A small-molecule ligand and the protein it binds are described below.
Small molecule (SMILES): CCC[C@H](NC(=O)CCC(=O)O)C(=O)O

Binding-site contacts:
Ligand atom C2 contacts residue LEU204 of chain 3.A at 3.7 Å (hydrophobic).
Ligand atom CA contacts residue GLU164 of chain 3.A at 4.1 Å.
Ligand atom CD contacts residue LEU315 of chain 3.A at 3.5 Å (hydrophobic).
Ligand atom CB contacts residue GLU164 of chain 3.A at 3.5 Å.
Ligand atom OD2 contacts residue ARG318 of chain 3.A at 3.0 Å (salt-bridge).
Ligand atom O contacts residue GLU164 of chain 3.A at 2.7 Å (salt-bridge).
Ligand atom CG contacts residue CYS314 of chain 3.A at 3.9 Å (hydrophobic).
Ligand atom OXT contacts residue LEU204 of chain 3.A at 3.5 Å.
Ligand atom C3 contacts residue VAL112 of chain 1.A at 3.9 Å (hydrophobic).
Ligand atom OD1 contacts residue HIS200 of chain 3.A at 2.5 Å (h-bond).
Ligand atom CD contacts residue HIS168 of chain 3.A at 4.0 Å.
Ligand atom O contacts residue LYS272 of chain 3.A at 3.5 Å (salt-bridge).
Ligand atom CD contacts residue CP1 of chain 3.C at 3.3 Å.
Ligand atom OD1 contacts residue LEU204 of chain 3.A at 3.9 Å.
Ligand atom OD1 contacts residue VAL112 of chain 1.A at 3.9 Å.
Ligand atom C3 contacts residue LEU204 of chain 3.A at 4.1 Å (hydrophobic).
Ligand atom C1 contacts residue TRP97 of chain 1.A at 3.8 Å (hydrophobic).
Ligand atom CG contacts residue GLU164 of chain 3.A at 4.2 Å.
Ligand atom C3 contacts residue TRP97 of chain 1.A at 4.0 Å (hydrophobic).
Ligand atom OD1 contacts residue ARG318 of chain 3.A at 2.9 Å (salt-bridge).
Ligand atom OXT contacts residue LYS272 of chain 3.A at 2.7 Å (salt-bridge).
Ligand atom OXT contacts residue KCX322 of chain 3.A at 4.2 Å.
Ligand atom C4 contacts residue HIS200 of chain 3.A at 3.4 Å.
Ligand atom C4 contacts residue ARG318 of chain 3.A at 3.4 Å.
Ligand atom C4 contacts residue LEU204 of chain 3.A at 4.2 Å (hydrophobic).
Ligand atom CA contacts residue PHE134 of chain 3.A at 3.9 Å (hydrophobic).
Ligand atom O1 contacts residue TRP97 of chain 1.A at 3.1 Å.
Ligand atom C contacts residue LYS272 of chain 3.A at 3.2 Å.
Ligand atom CD contacts residue GLU164 of chain 3.A at 3.7 Å.
Ligand atom C4 contacts residue VAL112 of chain 1.A at 3.5 Å (hydrophobic).
Ligand atom CG contacts residue LEU315 of chain 3.A at 3.9 Å (hydrophobic).
Ligand atom C contacts residue ASN205 of chain 3.A at 3.8 Å.
Ligand atom O contacts residue ASN205 of chain 3.A at 3.6 Å.
Ligand atom OXT contacts residue ASN205 of chain 3.A at 3.6 Å (h-bond).
Ligand atom OD2 contacts residue HIS200 of chain 3.A at 3.9 Å.
Ligand atom C contacts residue GLU164 of chain 3.A at 3.7 Å.
Ligand atom CD contacts residue CYS314 of chain 3.A at 3.8 Å (hydrophobic).
Ligand atom CB contacts residue PHE134 of chain 3.A at 3.7 Å (hydrophobic).
Ligand atom O1 contacts residue PHE134 of chain 3.A at 3.7 Å.
Ligand atom OD2 contacts residue VAL112 of chain 1.A at 3.4 Å.

Sequence of chain 1.A:
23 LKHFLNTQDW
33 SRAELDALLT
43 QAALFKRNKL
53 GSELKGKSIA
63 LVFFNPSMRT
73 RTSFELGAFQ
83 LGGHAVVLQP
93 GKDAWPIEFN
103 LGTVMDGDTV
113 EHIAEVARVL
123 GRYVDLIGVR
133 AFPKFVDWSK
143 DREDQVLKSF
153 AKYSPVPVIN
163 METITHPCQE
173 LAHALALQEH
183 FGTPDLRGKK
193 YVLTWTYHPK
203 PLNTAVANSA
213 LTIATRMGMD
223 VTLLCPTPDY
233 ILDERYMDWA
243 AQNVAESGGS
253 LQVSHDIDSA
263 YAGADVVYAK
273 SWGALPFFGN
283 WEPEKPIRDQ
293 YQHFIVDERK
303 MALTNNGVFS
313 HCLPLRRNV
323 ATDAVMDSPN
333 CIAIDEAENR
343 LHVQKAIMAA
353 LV

Sequence of chain 3.A:
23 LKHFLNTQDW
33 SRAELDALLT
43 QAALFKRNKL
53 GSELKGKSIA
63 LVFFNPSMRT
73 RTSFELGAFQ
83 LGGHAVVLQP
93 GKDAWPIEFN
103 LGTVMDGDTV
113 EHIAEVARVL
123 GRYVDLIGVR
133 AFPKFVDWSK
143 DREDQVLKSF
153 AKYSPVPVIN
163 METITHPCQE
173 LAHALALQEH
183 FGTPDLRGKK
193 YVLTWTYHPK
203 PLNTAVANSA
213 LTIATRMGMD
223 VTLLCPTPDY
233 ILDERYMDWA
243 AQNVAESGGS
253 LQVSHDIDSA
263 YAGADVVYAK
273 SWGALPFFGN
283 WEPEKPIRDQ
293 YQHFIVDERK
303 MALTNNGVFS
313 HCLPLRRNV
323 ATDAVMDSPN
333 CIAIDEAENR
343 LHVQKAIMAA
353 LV